The protein below binds the small molecule below.
Small molecule (SMILES): Oc1ccc(C2Nc3cccc4cccc(c34)N2)cc1O

Binding-site contacts:
Ligand atom C18 contacts residue LYS50 of chain 1.A at 2.8 Å.
Ligand atom C7 contacts residue MET224 of chain 1.A at 3.9 Å (hydrophobic).
Ligand atom C18 contacts residue GLN63 of chain 1.A at 3.9 Å.
Ligand atom C19 contacts residue MET64 of chain 1.A at 3.3 Å (hydrophobic).
Ligand atom C19 contacts residue GLN63 of chain 1.A at 3.3 Å.
Ligand atom C4 contacts residue MET224 of chain 1.A at 4.2 Å (hydrophobic).
Ligand atom C5 contacts residue MET224 of chain 1.A at 3.2 Å (hydrophobic).
Ligand atom C9 contacts residue ILE67 of chain 1.A at 4.3 Å (hydrophobic).
Ligand atom C8 contacts residue ILE228 of chain 1.A at 3.4 Å (hydrophobic).
Ligand atom N13 contacts residue VAL46 of chain 1.A at 3.9 Å.
Ligand atom O21 contacts residue GLN63 of chain 1.A at 3.5 Å (h-bond).
Ligand atom C16 contacts residue LYS50 of chain 1.A at 2.8 Å.
Ligand atom C10 contacts residue GLN68 of chain 1.A at 4.4 Å.
Ligand atom C2 contacts residue VAL46 of chain 1.A at 4.2 Å (hydrophobic).
Ligand atom C15 contacts residue MET64 of chain 1.A at 4.3 Å (hydrophobic).
Ligand atom O21 contacts residue VAL60 of chain 1.A at 2.7 Å.
Ligand atom C12 contacts residue LYS50 of chain 1.A at 4.5 Å.
Ligand atom C12 contacts residue VAL46 of chain 1.A at 4.2 Å (hydrophobic).
Ligand atom C9 contacts residue VAL46 of chain 1.A at 4.4 Å (hydrophobic).
Ligand atom N11 contacts residue MET64 of chain 1.A at 4.1 Å.
Ligand atom C6 contacts residue VAL46 of chain 1.A at 4.4 Å (hydrophobic).
Ligand atom N11 contacts residue VAL46 of chain 1.A at 4.2 Å.
Ligand atom C20 contacts residue MET64 of chain 1.A at 3.4 Å (hydrophobic).
Ligand atom C8 contacts residue GLN68 of chain 1.A at 3.3 Å.
Ligand atom C10 contacts residue VAL46 of chain 1.A at 4.0 Å (hydrophobic).
Ligand atom C20 contacts residue GLN63 of chain 1.A at 3.8 Å.
Ligand atom C20 contacts residue LYS50 of chain 1.A at 3.7 Å.
Ligand atom C15 contacts residue LYS50 of chain 1.A at 3.4 Å.
Ligand atom C9 contacts residue GLN68 of chain 1.A at 3.4 Å.
Ligand atom O21 contacts residue LYS50 of chain 1.A at 3.4 Å (salt-bridge).
Ligand atom O22 contacts residue VAL60 of chain 1.A at 4.5 Å.
Ligand atom C7 contacts residue GLN68 of chain 1.A at 4.3 Å.
Ligand atom C6 contacts residue MET224 of chain 1.A at 4.0 Å (hydrophobic).
Ligand atom C18 contacts residue VAL60 of chain 1.A at 3.6 Å (hydrophobic).
Ligand atom C19 contacts residue VAL60 of chain 1.A at 3.5 Å (hydrophobic).
Ligand atom C7 contacts residue ILE228 of chain 1.A at 3.9 Å (hydrophobic).
Ligand atom C19 contacts residue LYS50 of chain 1.A at 3.4 Å.
Ligand atom C1 contacts residue VAL46 of chain 1.A at 3.9 Å (hydrophobic).
Ligand atom O22 contacts residue LYS50 of chain 1.A at 2.8 Å (salt-bridge).
Ligand atom C17 contacts residue LYS50 of chain 1.A at 2.4 Å.

Sequence of chain 1.A:
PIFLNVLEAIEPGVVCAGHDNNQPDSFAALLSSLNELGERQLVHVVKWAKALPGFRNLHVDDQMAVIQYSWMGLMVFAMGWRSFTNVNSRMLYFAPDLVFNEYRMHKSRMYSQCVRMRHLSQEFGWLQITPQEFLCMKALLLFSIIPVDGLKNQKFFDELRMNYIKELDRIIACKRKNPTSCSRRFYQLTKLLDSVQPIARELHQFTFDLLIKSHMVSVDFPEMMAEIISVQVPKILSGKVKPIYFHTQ